The protein below binds the small molecule below.
Small molecule (SMILES): Cc1ccc2c(c1)c(-c1nnn[nH]1)c1n2C[C@@](NC(=O)c2ccc(-n3cnnc3)cc2Cl)(c2ccccc2)CC1

Sequence of chain 1.A:
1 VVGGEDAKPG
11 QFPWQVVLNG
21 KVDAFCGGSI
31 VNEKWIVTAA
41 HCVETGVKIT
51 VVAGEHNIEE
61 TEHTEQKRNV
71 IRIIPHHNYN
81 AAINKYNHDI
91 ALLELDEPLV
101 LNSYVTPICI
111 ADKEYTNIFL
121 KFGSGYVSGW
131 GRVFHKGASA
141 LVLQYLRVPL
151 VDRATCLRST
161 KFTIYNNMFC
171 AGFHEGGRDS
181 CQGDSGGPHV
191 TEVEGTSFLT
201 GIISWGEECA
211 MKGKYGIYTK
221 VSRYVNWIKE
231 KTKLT

Binding-site contacts:
Ligand atom C1 contacts residue GLY206 of chain 1.A at 3.5 Å.
Ligand atom C24 contacts residue TRP205 of chain 1.A at 3.7 Å (hydrophobic).
Ligand atom C25 contacts residue GLY206 of chain 1.A at 3.7 Å.
Ligand atom C27 contacts residue TRP205 of chain 1.A at 3.5 Å (hydrophobic).
Ligand atom C24 contacts residue TYR86 of chain 1.A at 3.5 Å (hydrophobic).
Ligand atom CL contacts residue TYR86 of chain 1.A at 3.5 Å.
Ligand atom N7 contacts residue HIS41 of chain 1.A at 3.7 Å.
Ligand atom C26 contacts residue PHE162 of chain 1.A at 3.4 Å (hydrophobic).
Ligand atom N contacts residue GLY206 of chain 1.A at 3.4 Å (h-bond).
Ligand atom C6 contacts residue GLN182 of chain 1.A at 3.7 Å.
Ligand atom C contacts residue CYS181 of chain 1.A at 3.5 Å (hydrophobic).
Ligand atom C2 contacts residue GLY206 of chain 1.A at 3.3 Å.
Ligand atom C22 contacts residue PHE162 of chain 1.A at 3.6 Å (hydrophobic).
Ligand atom C contacts residue SER180 of chain 1.A at 3.5 Å.
Ligand atom C contacts residue ILE203 of chain 1.A at 3.7 Å (hydrophobic).
Ligand atom C1 contacts residue TRP205 of chain 1.A at 3.7 Å (hydrophobic).
Ligand atom C27 contacts residue TYR86 of chain 1.A at 3.3 Å (hydrophobic).
Ligand atom N5 contacts residue SER185 of chain 1.A at 3.0 Å (h-bond).
Ligand atom C6 contacts residue SER185 of chain 1.A at 3.3 Å.
Ligand atom C2 contacts residue CYS181 of chain 1.A at 3.5 Å (hydrophobic).
Ligand atom N1 contacts residue GLY206 of chain 1.A at 3.0 Å (h-bond).
Ligand atom N3 contacts residue PHE162 of chain 1.A at 3.5 Å.
Ligand atom C1 contacts residue GLN182 of chain 1.A at 3.7 Å.
Ligand atom C15 contacts residue HIS135 of chain 1.A at 3.3 Å.
Ligand atom C5 contacts residue GLN182 of chain 1.A at 3.6 Å.
Ligand atom N4 contacts residue TYR86 of chain 1.A at 3.7 Å.
Ligand atom N2 contacts residue TYR86 of chain 1.A at 3.7 Å.
Ligand atom C4 contacts residue GLY206 of chain 1.A at 3.3 Å.
Ligand atom C9 contacts residue GLU207 of chain 1.A at 3.2 Å.
Ligand atom N6 contacts residue HIS41 of chain 1.A at 2.9 Å (h-bond).
Ligand atom C16 contacts residue HIS135 of chain 1.A at 3.7 Å.
Ligand atom C3 contacts residue CYS209 of chain 1.A at 3.6 Å (hydrophobic).
Ligand atom N6 contacts residue SER185 of chain 1.A at 3.7 Å.
Ligand atom CL contacts residue GLY206 of chain 1.A at 3.6 Å.
Ligand atom C3 contacts residue GLY206 of chain 1.A at 3.3 Å.
Ligand atom C18 contacts residue GLU207 of chain 1.A at 3.7 Å.
Ligand atom N5 contacts residue HIS41 of chain 1.A at 3.5 Å (h-bond).
Ligand atom C1 contacts residue CYS181 of chain 1.A at 3.5 Å (hydrophobic).
Ligand atom C9 contacts residue GLY206 of chain 1.A at 3.4 Å.
Ligand atom C14 contacts residue HIS135 of chain 1.A at 3.6 Å.